Binding-site contacts:
Ligand atom C5 contacts residue ASP105 of chain 1.B at 2.4 Å.
Ligand atom C8 contacts residue HIS153 of chain 1.B at 3.7 Å.
Ligand atom C10 contacts residue HIS273 of chain 1.B at 3.7 Å.
Ligand atom C13 contacts residue MET248 of chain 1.B at 3.7 Å (hydrophobic).
Ligand atom O4 contacts residue PHE251 of chain 1.B at 3.6 Å.
Ligand atom C16 contacts residue PHE140 of chain 1.B at 3.7 Å (hydrophobic).
Ligand atom C2 contacts residue PHE179 of chain 1.B at 3.5 Å (hydrophobic).
Ligand atom C1 contacts residue PHE39 of chain 1.B at 3.9 Å (hydrophobic).
Ligand atom C7 contacts residue ASP105 of chain 1.B at 2.5 Å.
Ligand atom C6 contacts residue TYR215 of chain 1.B at 3.6 Å (hydrophobic).
Ligand atom O2 contacts residue ASP105 of chain 1.B at 3.6 Å.
Ligand atom C9 contacts residue ASP105 of chain 1.B at 3.1 Å.
Ligand atom C7 contacts residue TYR215 of chain 1.B at 3.5 Å (hydrophobic).
Ligand atom C14 contacts residue VAL151 of chain 1.B at 3.8 Å (hydrophobic).
Ligand atom C9 contacts residue ALA130 of chain 1.B at 3.8 Å (hydrophobic).
Ligand atom O2 contacts residue HIS153 of chain 1.B at 2.7 Å (h-bond).
Ligand atom C1 contacts residue HIS153 of chain 1.B at 3.7 Å.
Ligand atom C18 contacts residue PHE251 of chain 1.B at 3.6 Å (hydrophobic).
Ligand atom C5 contacts residue HIS153 of chain 1.B at 3.7 Å.
Ligand atom C8 contacts residue PHE154 of chain 1.B at 3.8 Å (hydrophobic).
Ligand atom C6 contacts residue ASP105 of chain 1.B at 1.4 Å.
Ligand atom C14 contacts residue MET248 of chain 1.B at 3.7 Å (hydrophobic).
Ligand atom C15 contacts residue PHE140 of chain 1.B at 3.8 Å (hydrophobic).
Ligand atom C4 contacts residue HIS273 of chain 1.B at 3.8 Å.
Ligand atom O3 contacts residue PHE251 of chain 1.B at 3.6 Å.
Ligand atom C5 contacts residue HIS273 of chain 1.B at 3.7 Å.
Ligand atom C13 contacts residue LEU150 of chain 1.B at 3.9 Å (hydrophobic).
Ligand atom O2 contacts residue PHE154 of chain 1.B at 3.4 Å.
Ligand atom C10 contacts residue MET248 of chain 1.B at 3.9 Å (hydrophobic).
Ligand atom C10 contacts residue GLN129 of chain 1.B at 3.8 Å.
Ligand atom O3 contacts residue MET248 of chain 1.B at 3.1 Å (h-bond).
Ligand atom C3 contacts residue HIS183 of chain 1.B at 3.8 Å.
Ligand atom C2 contacts residue HIS183 of chain 1.B at 3.9 Å.
Ligand atom C20 contacts residue PHE251 of chain 1.B at 3.5 Å (hydrophobic).
Ligand atom C8 contacts residue ASP105 of chain 1.B at 3.2 Å.
Ligand atom C9 contacts residue GLN129 of chain 1.B at 3.6 Å.
Ligand atom C7 contacts residue HIS153 of chain 1.B at 3.7 Å.
Ligand atom C15 contacts residue VAL151 of chain 1.B at 3.5 Å (hydrophobic).
Ligand atom C4 contacts residue ASP105 of chain 1.B at 3.2 Å.
Ligand atom O2 contacts residue TYR215 of chain 1.B at 2.6 Å (h-bond).

A small-molecule ligand and the protein it binds are described below.
Small molecule (SMILES): CCCCC[C@@H](O)[C@H](O)C/C=C\CC=CC/C=C\CCCC(=O)O

Sequence of chain 1.B:
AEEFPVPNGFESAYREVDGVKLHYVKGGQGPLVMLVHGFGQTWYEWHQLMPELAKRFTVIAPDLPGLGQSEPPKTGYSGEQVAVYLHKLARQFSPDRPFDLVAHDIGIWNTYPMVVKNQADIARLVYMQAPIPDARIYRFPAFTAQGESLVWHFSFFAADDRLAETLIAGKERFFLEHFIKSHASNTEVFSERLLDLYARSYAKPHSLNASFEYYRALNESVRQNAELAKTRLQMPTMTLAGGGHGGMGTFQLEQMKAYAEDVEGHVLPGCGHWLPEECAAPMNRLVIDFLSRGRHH